The small molecule below binds the protein below.
Small molecule (SMILES): COc1cccc(COC(=O)c2oc3cccc(OC4CCNCC4)c3c2C)c1

Binding-site contacts:
Ligand atom C21 contacts residue GLU72 of chain 1.A at 3.4 Å.
Ligand atom C contacts residue PHE80 of chain 1.A at 3.4 Å (hydrophobic).
Ligand atom C10 contacts residue LEU385 of chain 1.A at 3.4 Å (hydrophobic).
Ligand atom C22 contacts residue ASP73 of chain 1.A at 3.3 Å.
Ligand atom C22 contacts residue GLU72 of chain 1.A at 3.4 Å.
Ligand atom C23 contacts residue PHE80 of chain 1.A at 3.6 Å (hydrophobic).
Ligand atom C3 contacts residue TYR186 of chain 1.A at 3.5 Å (hydrophobic).
Ligand atom C3 contacts residue TYR309 of chain 1.A at 3.6 Å (hydrophobic).
Ligand atom C2 contacts residue TYR186 of chain 1.A at 3.6 Å (hydrophobic).
Ligand atom C4 contacts residue ASN340 of chain 1.A at 3.7 Å.
Ligand atom OAQ contacts residue SER294 of chain 1.A at 2.8 Å (h-bond).
Ligand atom C11 contacts residue TYR82 of chain 1.A at 3.5 Å (hydrophobic).
Ligand atom C21 contacts residue ASP73 of chain 1.A at 3.3 Å.
Ligand atom C4 contacts residue TYR186 of chain 1.A at 3.4 Å (hydrophobic).
Ligand atom C1 contacts residue TYR186 of chain 1.A at 3.7 Å (hydrophobic).
Ligand atom C5 contacts residue LEU342 of chain 1.A at 3.7 Å (hydrophobic).
Ligand atom C23 contacts residue SER294 of chain 1.A at 3.6 Å.
Ligand atom C12 contacts residue TYR290 of chain 1.A at 3.1 Å (hydrophobic).
Ligand atom O2 contacts residue HIS188 of chain 1.A at 3.7 Å.
Ligand atom O2 contacts residue TYR186 of chain 1.A at 3.6 Å.
Ligand atom C11 contacts residue LEU292 of chain 1.A at 3.5 Å (hydrophobic).
Ligand atom C12 contacts residue LEU385 of chain 1.A at 3.3 Å (hydrophobic).
Ligand atom C15 contacts residue PHE78 of chain 1.A at 3.6 Å (hydrophobic).
Ligand atom C14 contacts residue TYR186 of chain 1.A at 3.5 Å (hydrophobic).
Ligand atom OAQ contacts residue PHE78 of chain 1.A at 3.3 Å.
Ligand atom C6 contacts residue LEU342 of chain 1.A at 3.5 Å (hydrophobic).
Ligand atom C6 contacts residue TYR309 of chain 1.A at 3.7 Å (hydrophobic).
Ligand atom C9 contacts residue LEU385 of chain 1.A at 3.7 Å (hydrophobic).
Ligand atom C24 contacts residue SER294 of chain 1.A at 3.5 Å.
Ligand atom OAR contacts residue TYR186 of chain 1.A at 3.5 Å (h-bond).
Ligand atom C9 contacts residue LEU363 of chain 1.A at 3.7 Å (hydrophobic).
Ligand atom C22 contacts residue VAL71 of chain 1.A at 3.4 Å (hydrophobic).
Ligand atom N contacts residue TYR82 of chain 1.A at 3.0 Å (h-bond).
Ligand atom O contacts residue TYR186 of chain 1.A at 3.3 Å.
Ligand atom C15 contacts residue SER294 of chain 1.A at 3.7 Å.
Ligand atom C5 contacts residue TYR309 of chain 1.A at 3.4 Å (hydrophobic).
Ligand atom C11 contacts residue LEU385 of chain 1.A at 3.4 Å (hydrophobic).
Ligand atom C15 contacts residue PHE201 of chain 1.A at 3.6 Å (hydrophobic).
Ligand atom C4 contacts residue TYR309 of chain 1.A at 3.4 Å (hydrophobic).
Ligand atom N contacts residue LEU385 of chain 1.A at 3.3 Å (h-bond).

Sequence of chain 1.A:
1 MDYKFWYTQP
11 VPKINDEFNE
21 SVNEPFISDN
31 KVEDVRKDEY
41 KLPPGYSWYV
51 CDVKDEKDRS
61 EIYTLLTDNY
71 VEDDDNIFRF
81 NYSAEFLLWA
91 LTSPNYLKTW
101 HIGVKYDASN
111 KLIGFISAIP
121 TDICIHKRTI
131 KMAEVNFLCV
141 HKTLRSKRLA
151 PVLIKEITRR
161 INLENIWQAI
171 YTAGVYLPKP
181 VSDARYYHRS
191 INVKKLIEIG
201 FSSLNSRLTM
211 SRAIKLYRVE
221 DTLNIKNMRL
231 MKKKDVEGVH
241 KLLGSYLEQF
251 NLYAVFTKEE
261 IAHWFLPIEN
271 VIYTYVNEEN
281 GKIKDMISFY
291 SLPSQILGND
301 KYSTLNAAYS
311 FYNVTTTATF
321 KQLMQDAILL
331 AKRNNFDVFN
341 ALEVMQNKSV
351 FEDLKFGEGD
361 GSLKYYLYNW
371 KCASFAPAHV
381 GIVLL